A small-molecule ligand and the protein it binds are described below.
Small molecule (SMILES): OC[C@H]1O[C@@](CO)(O[C@H]2O[C@H](CO)[C@@H](O)[C@H](O)[C@H]2O)[C@@H](O)[C@@H]1O

Binding-site contacts:
Ligand atom C5 contacts residue HIS335 of chain 1.A at 4.0 Å.
Ligand atom O2 contacts residue ARG403 of chain 1.A at 3.8 Å.
Ligand atom C1 contacts residue ARG424 of chain 1.A at 3.4 Å.
Ligand atom C6 contacts residue GLU420 of chain 1.A at 3.8 Å.
Ligand atom O6 contacts residue LEU401 of chain 1.A at 3.8 Å.
Ligand atom C3 contacts residue LEU401 of chain 1.A at 3.9 Å (hydrophobic).
Ligand atom O5 contacts residue ARG424 of chain 1.A at 3.2 Å (salt-bridge).
Ligand atom O6 contacts residue ASP331 of chain 1.A at 2.6 Å (salt-bridge).
Ligand atom O6 contacts residue GLU420 of chain 1.A at 3.1 Å (salt-bridge).
Ligand atom C2 contacts residue ARG424 of chain 1.A at 3.8 Å.
Ligand atom C3 contacts residue ARG424 of chain 1.A at 4.3 Å.
Ligand atom C5 contacts residue GLU420 of chain 1.A at 3.6 Å.
Ligand atom C4 contacts residue LEU401 of chain 1.A at 3.7 Å (hydrophobic).
Ligand atom C6 contacts residue HIS335 of chain 1.A at 3.7 Å.
Ligand atom C5 contacts residue ARG424 of chain 1.A at 3.8 Å.
Ligand atom O6 contacts residue ARG324 of chain 1.A at 3.7 Å.
Ligand atom C4 contacts residue HIS335 of chain 1.A at 3.5 Å.
Ligand atom O4 contacts residue HIS335 of chain 1.A at 2.7 Å (h-bond).
Ligand atom O3 contacts residue LEU401 of chain 1.A at 3.5 Å.
Ligand atom C6 contacts residue ARG324 of chain 1.A at 4.2 Å.
Ligand atom O6 contacts residue PHE410 of chain 1.A at 4.4 Å.
Ligand atom C6 contacts residue ARG424 of chain 1.A at 4.1 Å.
Ligand atom C5 contacts residue ARG424 of chain 1.A at 4.5 Å.
Ligand atom C6 contacts residue ASP331 of chain 1.A at 3.6 Å.
Ligand atom O4 contacts residue LEU401 of chain 1.A at 4.3 Å.
Ligand atom O6 contacts residue HIS335 of chain 1.A at 4.1 Å.
Ligand atom O6 contacts residue ARG424 of chain 1.A at 4.1 Å.
Ligand atom O5 contacts residue GLU420 of chain 1.A at 4.1 Å.
Ligand atom O1 contacts residue ARG424 of chain 1.A at 4.5 Å.

Sequence of chain 1.A:
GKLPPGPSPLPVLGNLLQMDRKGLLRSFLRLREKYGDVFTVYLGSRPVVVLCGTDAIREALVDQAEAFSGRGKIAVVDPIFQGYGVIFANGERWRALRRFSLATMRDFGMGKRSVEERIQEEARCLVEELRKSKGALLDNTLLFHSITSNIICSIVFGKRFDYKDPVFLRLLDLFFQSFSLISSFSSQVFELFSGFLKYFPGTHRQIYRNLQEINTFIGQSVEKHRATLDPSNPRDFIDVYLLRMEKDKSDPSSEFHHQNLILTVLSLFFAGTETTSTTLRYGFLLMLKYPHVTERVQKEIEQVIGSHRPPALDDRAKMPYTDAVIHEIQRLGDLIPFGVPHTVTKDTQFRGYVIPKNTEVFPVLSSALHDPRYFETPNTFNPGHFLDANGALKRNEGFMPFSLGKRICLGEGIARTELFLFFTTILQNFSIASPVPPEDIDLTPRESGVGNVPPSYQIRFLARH